Sequence of chain 1.B:
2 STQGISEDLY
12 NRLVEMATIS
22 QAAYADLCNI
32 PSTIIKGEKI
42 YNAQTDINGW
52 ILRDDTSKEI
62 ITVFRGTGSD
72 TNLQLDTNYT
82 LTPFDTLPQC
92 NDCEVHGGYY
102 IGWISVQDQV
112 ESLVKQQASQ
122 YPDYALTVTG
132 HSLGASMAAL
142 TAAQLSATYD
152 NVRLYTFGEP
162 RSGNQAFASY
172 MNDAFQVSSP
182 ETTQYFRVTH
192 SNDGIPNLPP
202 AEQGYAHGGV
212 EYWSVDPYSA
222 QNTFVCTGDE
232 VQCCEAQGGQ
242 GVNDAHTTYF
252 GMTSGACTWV

The protein below binds the small molecule below.
Small molecule (SMILES): CC(=O)N[C@@H]1[C@@H](O)[C@H](O)[C@@H](CO)O[C@H]1O

Binding-site contacts:
Ligand atom C6 contacts residue ILE102 of chain 1.B at 3.7 Å (hydrophobic).
Ligand atom O5 contacts residue THR83 of chain 1.B at 4.4 Å.
Ligand atom N2 contacts residue ASN79 of chain 1.B at 3.0 Å (h-bond).
Ligand atom C1 contacts residue GLY98 of chain 1.B at 4.1 Å.
Ligand atom C6 contacts residue GLY98 of chain 1.B at 3.6 Å.
Ligand atom O7 contacts residue ASN79 of chain 1.B at 4.0 Å.
Ligand atom C4 contacts residue ILE102 of chain 1.B at 4.2 Å (hydrophobic).
Ligand atom O5 contacts residue ASN79 of chain 1.B at 2.4 Å (h-bond).
Ligand atom C6 contacts residue THR83 of chain 1.B at 3.5 Å.
Ligand atom C2 contacts residue ASN79 of chain 1.B at 2.4 Å.
Ligand atom C1 contacts residue GLY99 of chain 1.B at 4.4 Å.
Ligand atom O5 contacts residue ILE102 of chain 1.B at 3.4 Å.
Ligand atom C5 contacts residue ASN79 of chain 1.B at 3.7 Å.
Ligand atom O6 contacts residue THR83 of chain 1.B at 2.8 Å (h-bond).
Ligand atom C4 contacts residue ASN79 of chain 1.B at 4.2 Å.
Ligand atom O5 contacts residue GLY99 of chain 1.B at 4.1 Å.
Ligand atom O6 contacts residue ILE102 of chain 1.B at 4.0 Å.
Ligand atom C5 contacts residue GLY98 of chain 1.B at 4.0 Å.
Ligand atom C5 contacts residue ILE102 of chain 1.B at 4.1 Å (hydrophobic).
Ligand atom C7 contacts residue ASN79 of chain 1.B at 3.6 Å.
Ligand atom O6 contacts residue GLY98 of chain 1.B at 2.7 Å (h-bond).
Ligand atom C3 contacts residue ASN79 of chain 1.B at 3.8 Å.
Ligand atom C2 contacts residue ILE102 of chain 1.B at 4.3 Å (hydrophobic).
Ligand atom O6 contacts residue TYR101 of chain 1.B at 3.7 Å.
Ligand atom C5 contacts residue THR83 of chain 1.B at 3.7 Å.
Ligand atom O5 contacts residue GLY98 of chain 1.B at 3.2 Å (h-bond).
Ligand atom C1 contacts residue ILE102 of chain 1.B at 4.1 Å (hydrophobic).
Ligand atom C1 contacts residue ASN79 of chain 1.B at 1.4 Å.